Binding-site contacts:
Ligand atom N7 contacts residue ASP609 of chain 1.D at 4.4 Å.
Ligand atom N7 contacts residue HIS630 of chain 1.D at 4.1 Å.
Ligand atom N1 contacts residue ILE622 of chain 1.D at 4.4 Å.
Ligand atom O2P contacts residue PRO631 of chain 1.D at 3.8 Å.
Ligand atom N6 contacts residue VAL418 of chain 1.D at 3.6 Å.
Ligand atom C6 contacts residue GLY639 of chain 1.D at 3.7 Å.
Ligand atom C2 contacts residue PRO419 of chain 1.D at 4.4 Å (hydrophobic).
Ligand atom N1 contacts residue GLY639 of chain 1.D at 2.9 Å (h-bond).
Ligand atom C2 contacts residue GLY639 of chain 1.D at 3.7 Å.
Ligand atom O4' contacts residue PRO631 of chain 1.D at 3.8 Å.
Ligand atom N6 contacts residue PHE638 of chain 1.D at 3.8 Å.
Ligand atom C5 contacts residue PRO631 of chain 1.D at 4.4 Å (hydrophobic).
Ligand atom O2P contacts residue HIS628 of chain 1.D at 4.3 Å.
Ligand atom C8 contacts residue HIS630 of chain 1.D at 3.4 Å.
Ligand atom O5' contacts residue PRO631 of chain 1.D at 4.1 Å.
Ligand atom N7 contacts residue PRO419 of chain 1.D at 4.4 Å.
Ligand atom C5 contacts residue SER632 of chain 1.D at 4.3 Å.
Ligand atom C6 contacts residue VAL418 of chain 1.D at 3.8 Å (hydrophobic).
Ligand atom C4 contacts residue PRO419 of chain 1.D at 4.2 Å (hydrophobic).
Ligand atom C1' contacts residue HIS630 of chain 1.D at 4.0 Å.
Ligand atom N6 contacts residue PRO631 of chain 1.D at 3.9 Å.
Ligand atom C6 contacts residue PRO631 of chain 1.D at 4.0 Å (hydrophobic).
Ligand atom C6 contacts residue PRO419 of chain 1.D at 4.4 Å (hydrophobic).
Ligand atom C2' contacts residue PRO419 of chain 1.D at 4.0 Å (hydrophobic).
Ligand atom N1 contacts residue VAL418 of chain 1.D at 3.8 Å.
Ligand atom C5 contacts residue PRO419 of chain 1.D at 4.2 Å (hydrophobic).
Ligand atom N9 contacts residue PRO419 of chain 1.D at 4.2 Å.
Ligand atom N6 contacts residue GLY639 of chain 1.D at 2.8 Å (h-bond).
Ligand atom O5' contacts residue PHE629 of chain 1.D at 4.2 Å.
Ligand atom N9 contacts residue HIS630 of chain 1.D at 4.2 Å.
Ligand atom O4' contacts residue HIS630 of chain 1.D at 4.4 Å.
Ligand atom O2P contacts residue PHE629 of chain 1.D at 4.0 Å.
Ligand atom C8 contacts residue PRO419 of chain 1.D at 4.3 Å (hydrophobic).
Ligand atom N3 contacts residue PRO419 of chain 1.D at 4.3 Å.
Ligand atom N6 contacts residue SER632 of chain 1.D at 3.9 Å.
Ligand atom N1 contacts residue PRO631 of chain 1.D at 4.2 Å.
Ligand atom N7 contacts residue SER632 of chain 1.D at 3.8 Å.
Ligand atom N6 contacts residue PRO633 of chain 1.D at 4.2 Å.
Ligand atom C6 contacts residue SER632 of chain 1.D at 4.3 Å.
Ligand atom N6 contacts residue GLY637 of chain 1.D at 4.1 Å.

Sequence of chain 1.D:
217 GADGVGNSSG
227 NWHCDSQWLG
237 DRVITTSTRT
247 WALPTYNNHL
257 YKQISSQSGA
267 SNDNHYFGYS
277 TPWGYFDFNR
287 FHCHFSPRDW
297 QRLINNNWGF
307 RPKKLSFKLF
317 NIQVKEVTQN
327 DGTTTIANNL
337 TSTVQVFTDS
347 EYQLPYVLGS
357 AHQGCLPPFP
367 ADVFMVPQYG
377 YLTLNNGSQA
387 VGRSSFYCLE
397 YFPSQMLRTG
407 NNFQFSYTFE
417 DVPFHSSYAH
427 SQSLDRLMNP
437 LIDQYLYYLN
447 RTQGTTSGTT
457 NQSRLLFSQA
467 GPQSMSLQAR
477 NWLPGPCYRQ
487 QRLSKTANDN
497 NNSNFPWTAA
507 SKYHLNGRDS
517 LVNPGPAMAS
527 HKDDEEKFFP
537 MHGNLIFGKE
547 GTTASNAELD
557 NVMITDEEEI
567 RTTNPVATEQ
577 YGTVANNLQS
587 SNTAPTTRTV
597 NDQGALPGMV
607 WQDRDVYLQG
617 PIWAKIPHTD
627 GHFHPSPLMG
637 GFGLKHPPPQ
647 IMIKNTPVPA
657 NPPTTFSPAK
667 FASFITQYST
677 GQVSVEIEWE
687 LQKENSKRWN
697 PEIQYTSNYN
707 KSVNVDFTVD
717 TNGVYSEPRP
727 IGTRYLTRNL

A small-molecule ligand and the protein it binds are described below.
Small molecule (SMILES): Nc1ncnc2c1ncn2[C@H]1C[C@H](O)[C@@H](COP(=O)(O)O)O1